This protein binds this small molecule.
Small molecule (SMILES): OC[C@H]1O[C@H](O[C@H]2[C@H](O)[C@@H](O)[C@H](OCCCCCC3CCCCC3)O[C@@H]2CO)[C@H](O)[C@@H](O)[C@@H]1O

Binding-site contacts:
Ligand atom C30 contacts residue ARG213 of chain 1.F at 4.5 Å.
Ligand atom C3 contacts residue PHE208 of chain 1.F at 3.4 Å (hydrophobic).
Ligand atom C17 contacts residue PHE208 of chain 1.F at 4.4 Å (hydrophobic).
Ligand atom C7 contacts residue HIS207 of chain 1.F at 4.4 Å.
Ligand atom O25 contacts residue PRO209 of chain 1.F at 4.2 Å.
Ligand atom O21 contacts residue ARG213 of chain 1.F at 2.6 Å (salt-bridge).
Ligand atom O25 contacts residue ARG213 of chain 1.F at 3.8 Å.
Ligand atom O23 contacts residue PRO209 of chain 1.F at 4.3 Å.
Ligand atom C1 contacts residue HIS207 of chain 1.F at 4.2 Å.
Ligand atom C13 contacts residue PHE208 of chain 1.F at 4.2 Å (hydrophobic).
Ligand atom C30 contacts residue PRO209 of chain 1.F at 3.9 Å (hydrophobic).
Ligand atom O22 contacts residue PRO209 of chain 1.F at 3.6 Å.
Ligand atom O21 contacts residue HIS207 of chain 1.F at 4.3 Å.
Ligand atom C13 contacts residue HIS207 of chain 1.F at 3.9 Å.
Ligand atom C2 contacts residue HIS207 of chain 1.F at 4.4 Å.
Ligand atom O21 contacts residue PHE208 of chain 1.F at 4.1 Å.
Ligand atom O22 contacts residue HIS207 of chain 1.F at 2.3 Å (h-bond).
Ligand atom O12 contacts residue HIS207 of chain 1.F at 3.1 Å (h-bond).
Ligand atom C18 contacts residue HIS207 of chain 1.F at 3.2 Å.
Ligand atom C17 contacts residue ARG213 of chain 1.F at 4.0 Å.
Ligand atom O12 contacts residue PHE208 of chain 1.F at 3.9 Å.
Ligand atom O21 contacts residue PRO209 of chain 1.F at 3.8 Å.
Ligand atom C7 contacts residue PHE204 of chain 1.F at 4.4 Å (hydrophobic).
Ligand atom O22 contacts residue PHE208 of chain 1.F at 2.9 Å.
Ligand atom C1 contacts residue PHE208 of chain 1.F at 3.9 Å (hydrophobic).
Ligand atom C3 contacts residue HIS207 of chain 1.F at 3.9 Å.
Ligand atom C17 contacts residue HIS207 of chain 1.F at 4.1 Å.
Ligand atom C4 contacts residue PHE208 of chain 1.F at 4.0 Å (hydrophobic).
Ligand atom C2 contacts residue PHE208 of chain 1.F at 4.3 Å (hydrophobic).
Ligand atom C5 contacts residue PHE208 of chain 1.F at 3.5 Å (hydrophobic).
Ligand atom C17 contacts residue PRO209 of chain 1.F at 4.0 Å (hydrophobic).
Ligand atom C10 contacts residue PHE204 of chain 1.F at 3.9 Å (hydrophobic).
Ligand atom C18 contacts residue PHE208 of chain 1.F at 4.2 Å (hydrophobic).
Ligand atom O22 contacts residue ARG213 of chain 1.F at 4.3 Å.

Sequence of chain 1.F:
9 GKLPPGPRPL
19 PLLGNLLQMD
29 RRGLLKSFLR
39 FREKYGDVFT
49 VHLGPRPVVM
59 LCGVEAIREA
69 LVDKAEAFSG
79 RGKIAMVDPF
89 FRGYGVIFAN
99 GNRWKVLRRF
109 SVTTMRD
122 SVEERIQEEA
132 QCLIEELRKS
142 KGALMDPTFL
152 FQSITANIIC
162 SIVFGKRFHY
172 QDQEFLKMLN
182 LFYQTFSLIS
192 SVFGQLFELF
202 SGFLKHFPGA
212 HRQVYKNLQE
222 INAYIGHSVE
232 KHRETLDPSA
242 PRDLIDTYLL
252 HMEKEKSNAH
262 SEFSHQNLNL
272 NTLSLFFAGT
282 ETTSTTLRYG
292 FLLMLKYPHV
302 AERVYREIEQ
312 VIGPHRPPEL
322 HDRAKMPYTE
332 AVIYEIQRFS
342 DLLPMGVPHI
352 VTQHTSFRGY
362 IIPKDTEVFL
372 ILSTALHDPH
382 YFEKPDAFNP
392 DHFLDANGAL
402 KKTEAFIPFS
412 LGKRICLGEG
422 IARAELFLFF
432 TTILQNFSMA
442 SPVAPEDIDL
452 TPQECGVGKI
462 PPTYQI